Binding-site contacts:
Ligand atom O13 contacts residue MET165 of chain 1.A at 3.5 Å.
Ligand atom C16 contacts residue GLU166 of chain 1.A at 3.6 Å.
Ligand atom C31 contacts residue HIS41 of chain 1.A at 3.6 Å.
Ligand atom C28 contacts residue HIS41 of chain 1.A at 3.6 Å.
Ligand atom C28 contacts residue HIS164 of chain 1.A at 3.8 Å.
Ligand atom C17 contacts residue SER144 of chain 1.A at 3.5 Å.
Ligand atom C19 contacts residue GLU166 of chain 1.A at 3.8 Å.
Ligand atom N18 contacts residue HIS163 of chain 1.A at 2.8 Å (h-bond).
Ligand atom C33 contacts residue THR26 of chain 1.A at 3.5 Å.
Ligand atom C25 contacts residue GLN189 of chain 1.A at 3.7 Å.
Ligand atom C16 contacts residue PHE140 of chain 1.A at 3.5 Å (hydrophobic).
Ligand atom N32 contacts residue HIS41 of chain 1.A at 3.8 Å.
Ligand atom C17 contacts residue PHE140 of chain 1.A at 3.5 Å (hydrophobic).
Ligand atom C17 contacts residue HIS163 of chain 1.A at 3.7 Å.
Ligand atom C27 contacts residue EDO1 of chain 1.D at 3.4 Å.
Ligand atom C26 contacts residue HIS41 of chain 1.A at 3.8 Å.
Ligand atom N34 contacts residue CYS145 of chain 1.A at 3.8 Å.
Ligand atom C07 contacts residue GLU166 of chain 1.A at 3.8 Å.
Ligand atom C31 contacts residue EDO1 of chain 1.D at 3.8 Å.
Ligand atom N32 contacts residue THR25 of chain 1.A at 3.7 Å.
Ligand atom O13 contacts residue GLU166 of chain 1.A at 2.9 Å (salt-bridge).
Ligand atom C02 contacts residue CYS145 of chain 1.A at 3.5 Å (hydrophobic).
Ligand atom C26 contacts residue MET165 of chain 1.A at 3.4 Å (hydrophobic).
Ligand atom C26 contacts residue ARG188 of chain 1.A at 3.8 Å.
Ligand atom C16 contacts residue ASN142 of chain 1.A at 3.7 Å.
Ligand atom C17 contacts residue GLU166 of chain 1.A at 3.8 Å.
Ligand atom C30 contacts residue CYS145 of chain 1.A at 3.4 Å (hydrophobic).
Ligand atom N18 contacts residue SER144 of chain 1.A at 3.4 Å (h-bond).
Ligand atom O01 contacts residue GLY143 of chain 1.A at 2.9 Å (h-bond).
Ligand atom N34 contacts residue GLY143 of chain 1.A at 3.4 Å (h-bond).
Ligand atom C29 contacts residue HIS164 of chain 1.A at 3.3 Å.
Ligand atom C17 contacts residue LEU141 of chain 1.A at 3.5 Å (hydrophobic).
Ligand atom C16 contacts residue LEU141 of chain 1.A at 3.5 Å (hydrophobic).
Ligand atom O01 contacts residue ASN142 of chain 1.A at 3.2 Å.
Ligand atom C26 contacts residue ASP187 of chain 1.A at 3.6 Å.
Ligand atom C28 contacts residue MET165 of chain 1.A at 3.5 Å (hydrophobic).
Ligand atom C19 contacts residue HIS163 of chain 1.A at 3.7 Å.
Ligand atom C15 contacts residue ASN142 of chain 1.A at 3.4 Å.
Ligand atom C31 contacts residue CYS145 of chain 1.A at 3.6 Å (hydrophobic).
Ligand atom C29 contacts residue HIS41 of chain 1.A at 3.8 Å.

Sequence of chain 1.A:
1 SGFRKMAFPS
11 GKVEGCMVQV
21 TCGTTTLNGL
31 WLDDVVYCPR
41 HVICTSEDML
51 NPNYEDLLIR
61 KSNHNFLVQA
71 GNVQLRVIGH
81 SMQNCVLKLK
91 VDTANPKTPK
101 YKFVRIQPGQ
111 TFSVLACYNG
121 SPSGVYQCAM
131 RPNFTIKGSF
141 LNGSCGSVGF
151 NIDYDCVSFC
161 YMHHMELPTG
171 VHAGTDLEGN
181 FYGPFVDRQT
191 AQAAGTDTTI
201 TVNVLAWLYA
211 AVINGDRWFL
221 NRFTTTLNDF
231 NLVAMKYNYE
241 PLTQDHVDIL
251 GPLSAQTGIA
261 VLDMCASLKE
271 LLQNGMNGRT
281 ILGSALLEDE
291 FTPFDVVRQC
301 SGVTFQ

The small molecule below binds the protein below.
Small molecule (SMILES): CC(C)(C)c1ccc(N(C(=O)c2c[nH]cn2)[C@@H](C(=O)NC2CCCCC2)c2cccnc2)cc1